This small molecule binds to this protein.
Small molecule (SMILES): C[C@H](CCC(=O)O)[C@H]1CC[C@H]2[C@@H]3[C@H](O)C[C@@H]4C[C@H](O)CC[C@]4(C)[C@H]3C[C@H](O)[C@]12C

Sequence of chain 1.P:
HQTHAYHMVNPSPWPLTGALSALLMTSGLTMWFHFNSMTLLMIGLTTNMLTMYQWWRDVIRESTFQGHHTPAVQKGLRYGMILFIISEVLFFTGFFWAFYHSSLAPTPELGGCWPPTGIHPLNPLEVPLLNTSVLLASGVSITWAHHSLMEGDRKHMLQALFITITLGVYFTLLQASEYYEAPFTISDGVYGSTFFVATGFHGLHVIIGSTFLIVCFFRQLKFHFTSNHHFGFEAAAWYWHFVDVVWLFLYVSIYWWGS

Sequence of chain 1.N:
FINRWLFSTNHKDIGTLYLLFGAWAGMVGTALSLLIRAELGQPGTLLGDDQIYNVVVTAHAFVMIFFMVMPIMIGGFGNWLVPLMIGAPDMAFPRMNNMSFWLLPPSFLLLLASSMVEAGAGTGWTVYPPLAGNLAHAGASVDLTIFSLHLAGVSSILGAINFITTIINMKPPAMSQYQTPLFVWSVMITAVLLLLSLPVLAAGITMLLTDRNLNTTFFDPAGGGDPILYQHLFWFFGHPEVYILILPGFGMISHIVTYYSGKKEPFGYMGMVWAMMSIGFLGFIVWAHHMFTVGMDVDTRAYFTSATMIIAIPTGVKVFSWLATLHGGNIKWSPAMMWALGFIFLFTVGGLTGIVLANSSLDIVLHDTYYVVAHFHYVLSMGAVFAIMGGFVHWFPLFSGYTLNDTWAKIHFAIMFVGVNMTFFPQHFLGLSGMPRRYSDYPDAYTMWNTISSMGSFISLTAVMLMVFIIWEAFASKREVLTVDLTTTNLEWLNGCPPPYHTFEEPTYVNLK

Binding-site contacts:
Ligand atom C24 contacts residue HIS101 of chain 1.P at 3.2 Å.
Ligand atom C12 contacts residue PHE305 of chain 1.N at 4.0 Å (hydrophobic).
Ligand atom C24 contacts residue PGV1 of chain 1.PE at 3.8 Å.
Ligand atom C21 contacts residue TRP288 of chain 1.N at 3.8 Å (hydrophobic).
Ligand atom C9 contacts residue THR301 of chain 1.N at 4.3 Å.
Ligand atom O25 contacts residue HIS233 of chain 1.N at 3.6 Å (h-bond).
Ligand atom C1 contacts residue ASP300 of chain 1.N at 4.5 Å.
Ligand atom C23 contacts residue TRP97 of chain 1.P at 3.6 Å (hydrophobic).
Ligand atom C11 contacts residue THR301 of chain 1.N at 3.8 Å.
Ligand atom C1 contacts residue TYR304 of chain 1.N at 3.4 Å (hydrophobic).
Ligand atom O3 contacts residue ASP300 of chain 1.N at 3.5 Å.
Ligand atom O26 contacts residue HIS233 of chain 1.N at 4.0 Å.
Ligand atom C24 contacts residue HIS233 of chain 1.N at 3.7 Å.
Ligand atom O26 contacts residue TRP97 of chain 1.P at 2.9 Å (h-bond).
Ligand atom C11 contacts residue TYR304 of chain 1.N at 4.4 Å (hydrophobic).
Ligand atom C19 contacts residue TYR304 of chain 1.N at 4.0 Å (hydrophobic).
Ligand atom C2 contacts residue TYR304 of chain 1.N at 4.0 Å (hydrophobic).
Ligand atom C15 contacts residue PGV1 of chain 1.PE at 3.7 Å.
Ligand atom O25 contacts residue HIS101 of chain 1.P at 3.1 Å (h-bond).
Ligand atom O12 contacts residue THR301 of chain 1.N at 2.7 Å (h-bond).
Ligand atom C20 contacts residue TRP288 of chain 1.N at 4.3 Å (hydrophobic).
Ligand atom C23 contacts residue HIS233 of chain 1.N at 3.7 Å.
Ligand atom C16 contacts residue PGV1 of chain 1.PE at 3.7 Å.
Ligand atom O26 contacts residue PGV1 of chain 1.PE at 3.8 Å.
Ligand atom C23 contacts residue PGV1 of chain 1.PE at 4.0 Å.
Ligand atom C24 contacts residue TRP97 of chain 1.P at 3.7 Å (hydrophobic).
Ligand atom C22 contacts residue PGV1 of chain 1.PE at 3.8 Å.
Ligand atom C2 contacts residue ASP300 of chain 1.N at 3.7 Å.
Ligand atom C20 contacts residue PGV1 of chain 1.PE at 4.2 Å.
Ligand atom C21 contacts residue HIS233 of chain 1.N at 3.6 Å.
Ligand atom O25 contacts residue PGV1 of chain 1.PE at 3.8 Å.
Ligand atom C2 contacts residue THR301 of chain 1.N at 3.9 Å.
Ligand atom C12 contacts residue THR301 of chain 1.N at 3.7 Å.
Ligand atom C18 contacts residue TRP288 of chain 1.N at 4.2 Å (hydrophobic).
Ligand atom C11 contacts residue PHE305 of chain 1.N at 4.1 Å (hydrophobic).
Ligand atom O26 contacts residue HIS101 of chain 1.P at 2.5 Å (h-bond).